Sequence of chain 1.B:
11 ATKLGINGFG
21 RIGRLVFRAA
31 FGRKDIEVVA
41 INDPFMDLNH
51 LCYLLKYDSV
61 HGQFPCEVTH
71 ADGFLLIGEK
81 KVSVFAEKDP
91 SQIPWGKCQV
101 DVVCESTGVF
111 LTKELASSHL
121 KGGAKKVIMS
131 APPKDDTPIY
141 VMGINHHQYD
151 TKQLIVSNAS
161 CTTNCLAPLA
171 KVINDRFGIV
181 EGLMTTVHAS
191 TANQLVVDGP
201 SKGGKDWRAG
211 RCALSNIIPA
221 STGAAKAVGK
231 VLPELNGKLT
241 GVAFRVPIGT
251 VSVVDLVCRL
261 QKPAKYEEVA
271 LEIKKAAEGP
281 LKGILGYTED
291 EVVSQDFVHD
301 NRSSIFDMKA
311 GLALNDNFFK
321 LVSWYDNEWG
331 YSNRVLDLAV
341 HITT

Binding-site contacts:
Ligand atom O2S contacts residue NAD1 of chain 1.H at 2.9 Å (h-bond).
Ligand atom C5 contacts residue ASN193 of chain 1.B at 4.1 Å.
Ligand atom C2 contacts residue NAD1 of chain 1.H at 4.0 Å.
Ligand atom C1 contacts residue NAD1 of chain 1.H at 3.5 Å.
Ligand atom C3 contacts residue NAD1 of chain 1.H at 3.4 Å.
Ligand atom N8 contacts residue NAD1 of chain 1.H at 2.7 Å (h-bond).
Ligand atom C2 contacts residue ASN193 of chain 1.B at 3.6 Å.
Ligand atom C8 contacts residue ALA192 of chain 1.B at 4.1 Å (hydrophobic).
Ligand atom C3 contacts residue ALA192 of chain 1.B at 4.0 Å (hydrophobic).
Ligand atom F contacts residue ASN193 of chain 1.B at 3.8 Å.
Ligand atom C8 contacts residue NAD1 of chain 1.H at 3.6 Å.
Ligand atom O1S contacts residue THR191 of chain 1.B at 2.7 Å (h-bond).
Ligand atom C8 contacts residue ASN193 of chain 1.B at 4.2 Å.
Ligand atom S contacts residue ASN193 of chain 1.B at 3.8 Å.
Ligand atom C6 contacts residue NAD1 of chain 1.H at 3.6 Å.
Ligand atom C4 contacts residue NAD1 of chain 1.H at 3.9 Å.
Ligand atom C2 contacts residue THR191 of chain 1.B at 3.9 Å.
Ligand atom C7 contacts residue THR107 of chain 1.B at 4.0 Å.
Ligand atom C6 contacts residue ASN193 of chain 1.B at 3.9 Å.
Ligand atom C1 contacts residue THR191 of chain 1.B at 4.5 Å.
Ligand atom C1 contacts residue ASN193 of chain 1.B at 3.6 Å.
Ligand atom N8 contacts residue ALA192 of chain 1.B at 4.1 Å.
Ligand atom O2S contacts residue THR191 of chain 1.B at 4.3 Å.
Ligand atom S contacts residue THR191 of chain 1.B at 4.0 Å.
Ligand atom C2 contacts residue ALA192 of chain 1.B at 4.1 Å (hydrophobic).
Ligand atom O1S contacts residue ARG245 of chain 1.B at 3.5 Å (salt-bridge).
Ligand atom S contacts residue NAD1 of chain 1.H at 3.7 Å.
Ligand atom C7 contacts residue NAD1 of chain 1.H at 3.6 Å.
Ligand atom C4 contacts residue ASN193 of chain 1.B at 4.2 Å.
Ligand atom C3 contacts residue ASN193 of chain 1.B at 3.7 Å.
Ligand atom F contacts residue NAD1 of chain 1.H at 4.0 Å.
Ligand atom O1S contacts residue ASN193 of chain 1.B at 2.7 Å (h-bond).
Ligand atom C5 contacts residue NAD1 of chain 1.H at 4.1 Å.

The small molecule below binds the protein below.
Small molecule (SMILES): NCCc1ccc(S(=O)(=O)F)cc1